Binding-site contacts:
Ligand atom CG contacts residue VAL183 of chain 1.A at 3.8 Å (hydrophobic).
Ligand atom O contacts residue ASN231 of chain 1.A at 3.0 Å (h-bond).
Ligand atom O contacts residue ASN180 of chain 1.A at 2.8 Å (h-bond).
Ligand atom P contacts residue ARG61 of chain 1.A at 3.6 Å.
Ligand atom C contacts residue LYS127 of chain 1.A at 3.7 Å.
Ligand atom CB contacts residue ASN231 of chain 1.A at 3.7 Å.
Ligand atom O3P contacts residue ARG134 of chain 1.A at 2.9 Å (salt-bridge).
Ligand atom O3P contacts residue TYR135 of chain 1.A at 2.5 Å (h-bond).
Ligand atom CG2 contacts residue VAL183 of chain 1.A at 3.7 Å (hydrophobic).
Ligand atom CB contacts residue VAL183 of chain 1.A at 3.9 Å (hydrophobic).
Ligand atom O contacts residue VAL183 of chain 1.A at 3.5 Å.
Ligand atom CG2 contacts residue GLY176 of chain 1.A at 3.5 Å.
Ligand atom N contacts residue ASN180 of chain 1.A at 3.0 Å (h-bond).
Ligand atom CB contacts residue TRP235 of chain 1.A at 3.8 Å (hydrophobic).
Ligand atom OG1 contacts residue LYS54 of chain 1.A at 3.7 Å.
Ligand atom O2P contacts residue ARG134 of chain 1.A at 2.8 Å (salt-bridge).
Ligand atom CA contacts residue ASN231 of chain 1.A at 3.8 Å.
Ligand atom CG1 contacts residue LEU227 of chain 1.A at 3.3 Å (hydrophobic).
Ligand atom C contacts residue LYS54 of chain 1.A at 3.9 Å.
Ligand atom P contacts residue TYR135 of chain 1.A at 3.7 Å.
Ligand atom C contacts residue ASN231 of chain 1.A at 3.6 Å.
Ligand atom O contacts residue LYS54 of chain 1.A at 3.3 Å (salt-bridge).
Ligand atom P contacts residue LYS54 of chain 1.A at 3.9 Å.
Ligand atom O contacts residue LYS127 of chain 1.A at 2.8 Å (salt-bridge).
Ligand atom CB contacts residue ASN180 of chain 1.A at 3.2 Å.
Ligand atom CA contacts residue LEU179 of chain 1.A at 3.8 Å (hydrophobic).
Ligand atom CG2 contacts residue ARG134 of chain 1.A at 3.9 Å.
Ligand atom CG2 contacts residue ASN180 of chain 1.A at 3.6 Å.
Ligand atom CB contacts residue ASN231 of chain 1.A at 3.5 Å.
Ligand atom P contacts residue ARG134 of chain 1.A at 3.7 Å.
Ligand atom O1P contacts residue LYS54 of chain 1.A at 3.2 Å (salt-bridge).
Ligand atom CD contacts residue GLU187 of chain 1.A at 3.9 Å.
Ligand atom O1P contacts residue ARG61 of chain 1.A at 2.9 Å (salt-bridge).
Ligand atom C contacts residue ASN180 of chain 1.A at 3.6 Å.
Ligand atom CB contacts residue LEU227 of chain 1.A at 3.8 Å (hydrophobic).
Ligand atom O contacts residue LEU179 of chain 1.A at 3.5 Å.
Ligand atom N contacts residue ASN231 of chain 1.A at 2.9 Å (h-bond).
Ligand atom CA contacts residue ASN180 of chain 1.A at 3.2 Å.
Ligand atom O2P contacts residue ARG61 of chain 1.A at 3.0 Å (salt-bridge).
Ligand atom CA contacts residue ASN231 of chain 1.A at 3.5 Å.

Sequence of chain 1.A:
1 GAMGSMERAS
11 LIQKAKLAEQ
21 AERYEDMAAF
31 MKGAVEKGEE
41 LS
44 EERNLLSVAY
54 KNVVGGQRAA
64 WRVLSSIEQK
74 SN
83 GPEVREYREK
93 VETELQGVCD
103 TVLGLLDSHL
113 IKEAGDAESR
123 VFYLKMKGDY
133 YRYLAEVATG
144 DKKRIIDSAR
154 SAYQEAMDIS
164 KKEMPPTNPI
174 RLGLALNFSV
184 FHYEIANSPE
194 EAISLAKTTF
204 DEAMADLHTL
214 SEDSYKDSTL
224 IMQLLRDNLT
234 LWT

A protein and the small-molecule ligand that binds it are described below.
Small molecule (SMILES): CC(C)[C@H](NC(=O)[C@@H](NC(=O)[C@H](C)NC(=O)[C@@H]1CCCN1C(=O)[C@@H](N)Cc1ccccc1)[C@@H](C)OP(=O)(O)O)C(=O)O